Sequence of chain 1.B:
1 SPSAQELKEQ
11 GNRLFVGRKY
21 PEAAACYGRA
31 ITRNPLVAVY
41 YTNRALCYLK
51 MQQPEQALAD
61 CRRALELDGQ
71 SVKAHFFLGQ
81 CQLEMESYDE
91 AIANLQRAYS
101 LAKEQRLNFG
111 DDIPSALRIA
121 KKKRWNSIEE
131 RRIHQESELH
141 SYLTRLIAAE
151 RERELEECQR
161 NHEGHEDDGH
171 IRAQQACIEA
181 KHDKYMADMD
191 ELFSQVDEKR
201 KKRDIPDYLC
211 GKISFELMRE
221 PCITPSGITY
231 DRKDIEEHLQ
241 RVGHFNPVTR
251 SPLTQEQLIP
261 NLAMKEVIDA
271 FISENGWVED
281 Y

Binding-site contacts:
Ligand atom N contacts residue LEU46 of chain 1.B at 3.3 Å.
Ligand atom OD2 contacts residue VAL39 of chain 1.B at 3.8 Å.
Ligand atom CE contacts residue LYS73 of chain 1.B at 3.2 Å.
Ligand atom CA contacts residue LEU46 of chain 1.B at 3.8 Å (hydrophobic).
Ligand atom O contacts residue PHE109 of chain 1.B at 3.3 Å.
Ligand atom CG2 contacts residue LEU46 of chain 1.B at 3.3 Å (hydrophobic).
Ligand atom SD contacts residue PHE76 of chain 1.B at 3.4 Å.
Ligand atom CB contacts residue ASP112 of chain 1.B at 3.8 Å.
Ligand atom CB contacts residue ASN108 of chain 1.B at 3.8 Å.
Ligand atom OG contacts residue ASN108 of chain 1.B at 3.1 Å (h-bond).
Ligand atom O contacts residue ASN108 of chain 1.B at 3.6 Å.
Ligand atom O contacts residue PHE109 of chain 1.B at 3.0 Å.
Ligand atom CE contacts residue PHE109 of chain 1.B at 3.6 Å (hydrophobic).
Ligand atom O contacts residue PHE77 of chain 1.B at 3.3 Å.
Ligand atom C contacts residue ASN108 of chain 1.B at 3.5 Å.
Ligand atom CG2 contacts residue PHE15 of chain 1.B at 3.8 Å (hydrophobic).
Ligand atom O contacts residue PHE15 of chain 1.B at 3.9 Å.
Ligand atom CA contacts residue LEU46 of chain 1.B at 3.8 Å (hydrophobic).
Ligand atom CG contacts residue PHE109 of chain 1.B at 3.4 Å (hydrophobic).
Ligand atom CA contacts residue ASP112 of chain 1.B at 3.6 Å.
Ligand atom N contacts residue ASP112 of chain 1.B at 3.6 Å (salt-bridge).
Ligand atom CA contacts residue ASN108 of chain 1.B at 3.4 Å.
Ligand atom CG1 contacts residue ASN43 of chain 1.B at 3.0 Å.
Ligand atom OE1 contacts residue LYS50 of chain 1.B at 3.5 Å (salt-bridge).
Ligand atom N contacts residue LEU46 of chain 1.B at 3.6 Å.
Ligand atom OD2 contacts residue ASN43 of chain 1.B at 3.4 Å (h-bond).
Ligand atom CA contacts residue LYS73 of chain 1.B at 3.7 Å.
Ligand atom C contacts residue PHE109 of chain 1.B at 3.5 Å (hydrophobic).
Ligand atom N contacts residue PHE15 of chain 1.B at 3.8 Å.
Ligand atom C contacts residue LEU46 of chain 1.B at 3.3 Å (hydrophobic).
Ligand atom CG1 contacts residue TYR27 of chain 1.B at 2.9 Å (hydrophobic).
Ligand atom O contacts residue LEU46 of chain 1.B at 3.6 Å.
Ligand atom O contacts residue ASN108 of chain 1.B at 3.6 Å.
Ligand atom CG contacts residue ASP112 of chain 1.B at 3.9 Å.
Ligand atom O contacts residue LYS73 of chain 1.B at 3.9 Å.
Ligand atom CG2 contacts residue PHE109 of chain 1.B at 3.8 Å (hydrophobic).
Ligand atom CG2 contacts residue ASN108 of chain 1.B at 3.0 Å.
Ligand atom O contacts residue LYS73 of chain 1.B at 3.9 Å.
Ligand atom CB contacts residue TYR27 of chain 1.B at 3.8 Å (hydrophobic).
Ligand atom C contacts residue PHE109 of chain 1.B at 3.9 Å (hydrophobic).

The protein below binds the small molecule below.
Small molecule (SMILES): CSCC[C@H](NC(=O)[C@H](CCCN=C(N)N)NC(=O)[C@H](CO)NC(=O)[C@@H](NC(=O)[C@@H](N)CC(=O)O)[C@@H](C)O)C(=O)N[C@@H](CCC(=O)O)C(=O)N[C@@H](CCC(=O)O)C(=O)N[C@H](C(=O)N[C@@H](CC(=O)O)C(=O)O)C(C)C